Sequence of chain 2.A:
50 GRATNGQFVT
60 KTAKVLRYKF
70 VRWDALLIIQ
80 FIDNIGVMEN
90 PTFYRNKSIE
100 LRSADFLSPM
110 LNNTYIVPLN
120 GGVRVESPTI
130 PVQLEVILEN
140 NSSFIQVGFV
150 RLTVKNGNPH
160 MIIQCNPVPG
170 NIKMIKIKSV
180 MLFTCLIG

Sequence of chain 3.A:
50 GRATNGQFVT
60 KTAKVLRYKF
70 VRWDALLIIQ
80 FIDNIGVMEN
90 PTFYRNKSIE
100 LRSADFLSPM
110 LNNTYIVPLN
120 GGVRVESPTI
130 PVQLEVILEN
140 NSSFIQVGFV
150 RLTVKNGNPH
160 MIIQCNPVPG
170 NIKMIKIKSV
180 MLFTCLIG

Binding-site contacts:
Ligand atom O1B contacts residue ASN155 of chain 2.A at 3.1 Å (h-bond).
Ligand atom O4 contacts residue VAL153 of chain 2.A at 3.8 Å.
Ligand atom C1 contacts residue ASN155 of chain 2.A at 3.5 Å.
Ligand atom C1 contacts residue LYS154 of chain 2.A at 4.3 Å.
Ligand atom C1 contacts residue GLY156 of chain 2.A at 4.3 Å.
Ligand atom N5 contacts residue VAL153 of chain 2.A at 3.4 Å (h-bond).
Ligand atom C11 contacts residue GLY85 of chain 3.A at 3.3 Å.
Ligand atom O1A contacts residue ASN155 of chain 2.A at 3.1 Å (h-bond).
Ligand atom C10 contacts residue GLU125 of chain 2.A at 3.6 Å.
Ligand atom O1A contacts residue GLY156 of chain 2.A at 3.3 Å (h-bond).
Ligand atom C5 contacts residue VAL153 of chain 2.A at 3.8 Å (hydrophobic).
Ligand atom C7 contacts residue MET87 of chain 3.A at 4.1 Å (hydrophobic).
Ligand atom O1A contacts residue LYS154 of chain 2.A at 3.7 Å.
Ligand atom O1B contacts residue LYS154 of chain 2.A at 3.9 Å.
Ligand atom O10 contacts residue VAL86 of chain 3.A at 3.5 Å.
Ligand atom C11 contacts residue GLU125 of chain 2.A at 3.1 Å.
Ligand atom C10 contacts residue VAL86 of chain 3.A at 3.3 Å (hydrophobic).
Ligand atom C4 contacts residue GLU125 of chain 2.A at 4.1 Å.
Ligand atom C7 contacts residue LYS154 of chain 2.A at 4.3 Å.
Ligand atom C11 contacts residue THR152 of chain 2.A at 4.0 Å.
Ligand atom C1 contacts residue VAL153 of chain 2.A at 4.4 Å (hydrophobic).
Ligand atom O8 contacts residue LYS154 of chain 2.A at 2.7 Å (salt-bridge).
Ligand atom C6 contacts residue VAL153 of chain 2.A at 4.0 Å (hydrophobic).
Ligand atom C7 contacts residue VAL86 of chain 3.A at 3.5 Å (hydrophobic).
Ligand atom O7 contacts residue VAL86 of chain 3.A at 3.1 Å.
Ligand atom C5 contacts residue GLU125 of chain 2.A at 4.3 Å.
Ligand atom O8 contacts residue GLU88 of chain 3.A at 4.0 Å.
Ligand atom C8 contacts residue MET87 of chain 3.A at 4.1 Å (hydrophobic).
Ligand atom N5 contacts residue VAL86 of chain 3.A at 3.8 Å.
Ligand atom C11 contacts residue ILE84 of chain 3.A at 4.0 Å (hydrophobic).
Ligand atom O1A contacts residue VAL153 of chain 2.A at 3.9 Å.
Ligand atom O8 contacts residue MET87 of chain 3.A at 3.1 Å (h-bond).
Ligand atom C8 contacts residue LYS154 of chain 2.A at 3.5 Å.
Ligand atom C4 contacts residue VAL153 of chain 2.A at 3.4 Å (hydrophobic).
Ligand atom N5 contacts residue GLU125 of chain 2.A at 3.3 Å (salt-bridge).
Ligand atom O4 contacts residue GLU125 of chain 2.A at 3.3 Å (salt-bridge).
Ligand atom C11 contacts residue VAL86 of chain 3.A at 3.4 Å (hydrophobic).

This protein binds this small molecule.
Small molecule (SMILES): CC(=O)N[C@H]1[C@H]([C@H](O)[C@H](O)CO)O[C@@](O)(C(=O)O)C[C@@H]1O